Binding-site contacts:
Ligand atom OP1 contacts residue ARG112 of chain 1.G at 2.9 Å (salt-bridge).
Ligand atom N1 contacts residue PHE141 of chain 1.I at 3.6 Å.
Ligand atom C5' contacts residue ARG47 of chain 1.U at 3.4 Å.
Ligand atom N6 contacts residue PHE141 of chain 1.I at 3.5 Å.
Ligand atom C5' contacts residue ASP113 of chain 1.G at 3.5 Å.
Ligand atom C2' contacts residue CYS11 of chain 1.I at 3.6 Å (hydrophobic).
Ligand atom C2' contacts residue TYR188 of chain 1.I at 3.1 Å (hydrophobic).
Ligand atom C4' contacts residue ARG82 of chain 1.G at 3.6 Å.
Ligand atom OP2 contacts residue LYS120 of chain 1.G at 2.9 Å (salt-bridge).
Ligand atom OP2 contacts residue TYR54 of chain 1.I at 2.8 Å (h-bond).
Ligand atom N4 contacts residue LYS51 of chain 1.I at 3.5 Å.
Ligand atom OP2 contacts residue ARG186 of chain 1.I at 2.9 Å (salt-bridge).
Ligand atom OP2 contacts residue TYR188 of chain 1.I at 2.7 Å (h-bond).
Ligand atom P contacts residue TYR188 of chain 1.I at 3.4 Å.
Ligand atom C4 contacts residue PHE141 of chain 1.I at 3.5 Å (hydrophobic).
Ligand atom C5 contacts residue TYR190 of chain 1.I at 3.6 Å (hydrophobic).
Ligand atom C6 contacts residue PHE141 of chain 1.I at 3.5 Å (hydrophobic).
Ligand atom C4' contacts residue VAL117 of chain 1.G at 3.6 Å (hydrophobic).
Ligand atom C5' contacts residue ARG112 of chain 1.G at 3.6 Å.
Ligand atom OP1 contacts residue ARG82 of chain 1.G at 3.6 Å.
Ligand atom OP1 contacts residue VAL117 of chain 1.G at 3.6 Å.
Ligand atom OP2 contacts residue ASN195 of chain 1.U at 3.5 Å.
Ligand atom OP2 contacts residue ASN195 of chain 1.U at 2.8 Å (h-bond).
Ligand atom O3' contacts residue ARG82 of chain 1.G at 3.1 Å (salt-bridge).
Ligand atom O3' contacts residue ASP113 of chain 1.G at 3.6 Å.
Ligand atom O4' contacts residue GLN116 of chain 1.G at 3.4 Å.
Ligand atom N4 contacts residue SER52 of chain 1.I at 3.5 Å (h-bond).
Ligand atom N7 contacts residue PHE141 of chain 1.I at 3.4 Å.
Ligand atom O3' contacts residue TYR188 of chain 1.I at 3.0 Å (h-bond).
Ligand atom O3' contacts residue ARG47 of chain 1.U at 3.4 Å (salt-bridge).
Ligand atom O3' contacts residue ARG119 of chain 1.G at 3.6 Å.
Ligand atom C5 contacts residue PHE141 of chain 1.I at 3.4 Å (hydrophobic).
Ligand atom OP1 contacts residue LYS120 of chain 1.G at 2.9 Å (salt-bridge).
Ligand atom C3' contacts residue TYR188 of chain 1.I at 3.2 Å (hydrophobic).
Ligand atom O4' contacts residue ARG80 of chain 1.G at 3.2 Å (salt-bridge).
Ligand atom O5' contacts residue ARG112 of chain 1.G at 3.3 Å.
Ligand atom O2 contacts residue TYR188 of chain 1.I at 3.1 Å.
Ligand atom OP1 contacts residue ASP113 of chain 1.G at 2.9 Å (salt-bridge).
Ligand atom OP1 contacts residue ARG119 of chain 1.G at 3.5 Å.
Ligand atom OP1 contacts residue ARG47 of chain 1.U at 3.3 Å (salt-bridge).

Sequence of chain 1.G:
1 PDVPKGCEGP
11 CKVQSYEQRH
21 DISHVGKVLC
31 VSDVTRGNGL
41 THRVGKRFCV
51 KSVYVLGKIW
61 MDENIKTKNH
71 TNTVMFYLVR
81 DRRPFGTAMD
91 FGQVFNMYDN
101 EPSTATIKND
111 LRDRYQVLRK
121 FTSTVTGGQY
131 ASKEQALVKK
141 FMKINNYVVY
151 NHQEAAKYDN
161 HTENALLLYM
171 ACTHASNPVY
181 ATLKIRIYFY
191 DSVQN

Sequence of chain 1.I:
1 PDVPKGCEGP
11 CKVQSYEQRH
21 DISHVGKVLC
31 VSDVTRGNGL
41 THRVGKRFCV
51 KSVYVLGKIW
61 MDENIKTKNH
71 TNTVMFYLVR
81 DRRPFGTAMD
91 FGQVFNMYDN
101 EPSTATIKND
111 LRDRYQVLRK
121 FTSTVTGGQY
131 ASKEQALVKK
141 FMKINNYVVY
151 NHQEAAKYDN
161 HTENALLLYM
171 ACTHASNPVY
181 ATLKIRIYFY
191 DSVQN

A protein and the small-molecule ligand that binds it are described below.
Small molecule (SMILES): Nc1ccn([C@H]2C[C@H](O[P](=O)(O)OC[C@H]3O[C@@H](n4cnc5c(N)ncnc54)C[C@@H]3O[P](=O)(O)OC[C@H]3O[C@@H](n4cnc5c(N)ncnc54)C[C@@H]3O[P](=O)(O)OC[C@H]3O[C@@H](n4ccc(N)nc4=O)C[C@@H]3O[P](=O)(O)OC[C@H]3O[C@@H](n4ccc(N)nc4=O)C[C@@H]3O[P](=O)(O)OC[C@H]3O[C@@H](n4cnc5c(N)ncnc54)C[C@@H]3O[P](=O)(O)OC[C@H]3O[C@@H](n4ccc(N)nc4=O)C[C@@H]3O)[C@@H](COP(=O)=O)O2)c(=O)n1

Sequence of chain 1.U:
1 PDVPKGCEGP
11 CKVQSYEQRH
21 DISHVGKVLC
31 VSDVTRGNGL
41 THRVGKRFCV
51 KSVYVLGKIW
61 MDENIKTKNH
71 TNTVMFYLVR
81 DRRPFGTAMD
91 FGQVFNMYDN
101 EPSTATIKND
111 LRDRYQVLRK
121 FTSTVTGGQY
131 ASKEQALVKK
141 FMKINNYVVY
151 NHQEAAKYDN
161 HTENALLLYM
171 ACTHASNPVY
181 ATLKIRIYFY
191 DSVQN